Sequence of chain 1.C:
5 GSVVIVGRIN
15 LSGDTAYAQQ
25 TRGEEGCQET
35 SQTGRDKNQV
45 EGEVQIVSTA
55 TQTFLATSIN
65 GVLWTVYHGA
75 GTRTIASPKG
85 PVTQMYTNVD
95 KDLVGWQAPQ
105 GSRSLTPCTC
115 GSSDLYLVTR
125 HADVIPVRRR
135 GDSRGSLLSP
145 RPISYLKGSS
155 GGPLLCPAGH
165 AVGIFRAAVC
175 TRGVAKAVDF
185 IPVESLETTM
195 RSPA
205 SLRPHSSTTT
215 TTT

Binding-site contacts:
Ligand atom C10 contacts residue GLN56 of chain 1.C at 3.3 Å.
Ligand atom N1 contacts residue ARG170 of chain 1.C at 3.4 Å (salt-bridge).
Ligand atom C27 contacts residue ARG170 of chain 1.C at 3.5 Å.
Ligand atom O1 contacts residue SER153 of chain 1.C at 3.2 Å (h-bond).
Ligand atom C37 contacts residue HIS72 of chain 1.C at 3.6 Å.
Ligand atom N2 contacts residue SER154 of chain 1.C at 3.4 Å (h-bond).
Ligand atom O3 contacts residue HIS72 of chain 1.C at 3.1 Å.
Ligand atom O4 contacts residue ALA172 of chain 1.C at 3.2 Å (h-bond).
Ligand atom O3 contacts residue GLN56 of chain 1.C at 2.5 Å (h-bond).
Ligand atom O6 contacts residue ALA171 of chain 1.C at 3.2 Å.
Ligand atom F1 contacts residue LEU150 of chain 1.C at 3.5 Å.
Ligand atom C3 contacts residue HIS72 of chain 1.C at 3.5 Å.
Ligand atom O2 contacts residue PHE58 of chain 1.C at 3.1 Å.
Ligand atom C12 contacts residue ALA171 of chain 1.C at 3.6 Å (hydrophobic).
Ligand atom F1 contacts residue ALA172 of chain 1.C at 3.4 Å.
Ligand atom C14 contacts residue ALA172 of chain 1.C at 3.6 Å (hydrophobic).
Ligand atom C38 contacts residue ARG170 of chain 1.C at 3.5 Å.
Ligand atom N2 contacts residue HIS72 of chain 1.C at 2.8 Å (h-bond).
Ligand atom C30 contacts residue ASP96 of chain 1.C at 3.6 Å.
Ligand atom O6 contacts residue ALA172 of chain 1.C at 3.0 Å (h-bond).
Ligand atom O8 contacts residue ARG170 of chain 1.C at 3.3 Å.
Ligand atom O2 contacts residue THR57 of chain 1.C at 3.2 Å (h-bond).
Ligand atom C8 contacts residue SER154 of chain 1.C at 2.9 Å.
Ligand atom N4 contacts residue ASP96 of chain 1.C at 3.6 Å.
Ligand atom F1 contacts residue PHE169 of chain 1.C at 3.4 Å.
Ligand atom C6 contacts residue SER154 of chain 1.C at 3.3 Å.
Ligand atom S contacts residue GLN56 of chain 1.C at 3.6 Å.
Ligand atom C34 contacts residue TYR71 of chain 1.C at 3.5 Å (hydrophobic).
Ligand atom C26 contacts residue ASP183 of chain 1.C at 3.6 Å.
Ligand atom N1 contacts residue SER154 of chain 1.C at 2.9 Å (h-bond).
Ligand atom C21 contacts residue ALA172 of chain 1.C at 3.5 Å (hydrophobic).
Ligand atom C10 contacts residue LYS151 of chain 1.C at 3.5 Å.
Ligand atom C9 contacts residue LYS151 of chain 1.C at 3.4 Å.
Ligand atom O1 contacts residue GLY152 of chain 1.C at 3.0 Å (h-bond).
Ligand atom C2 contacts residue ARG170 of chain 1.C at 3.6 Å.
Ligand atom O1 contacts residue SER154 of chain 1.C at 3.0 Å (h-bond).
Ligand atom C33 contacts residue ASP96 of chain 1.C at 3.3 Å.
Ligand atom N3 contacts residue ALA172 of chain 1.C at 2.9 Å (h-bond).
Ligand atom N1 contacts residue HIS72 of chain 1.C at 3.5 Å (h-bond).
Ligand atom C5 contacts residue SER154 of chain 1.C at 3.1 Å.

A protein and the small-molecule ligand that binds it are described below.
Small molecule (SMILES): COc1ccc2c(O[C@@H]3C[C@@H](C(=O)N[C@@H](CC(F)F)C(=O)NS(=O)(=O)C4CC4)N(C(=O)[C@@H](NC(=O)OC(C)(C)C)C(C)(C)C)C3)cc(-c3ccccc3)nc2c1